Binding-site contacts:
Ligand atom O4 contacts residue NAG1 of chain 1.JB at 1.6 Å.
Ligand atom O4 contacts residue ALA706 of chain 1.B at 4.0 Å.
Ligand atom C3 contacts residue ASN1074 of chain 1.B at 3.8 Å.
Ligand atom C5 contacts residue NAG1 of chain 1.JB at 3.4 Å.
Ligand atom C4 contacts residue ALA706 of chain 1.B at 4.3 Å (hydrophobic).
Ligand atom C5 contacts residue ALA706 of chain 1.B at 3.6 Å (hydrophobic).
Ligand atom C4 contacts residue ASN1074 of chain 1.B at 4.2 Å.
Ligand atom C2 contacts residue ASN1074 of chain 1.B at 2.5 Å.
Ligand atom N2 contacts residue ASN1074 of chain 1.B at 2.8 Å (h-bond).
Ligand atom O3 contacts residue NAG1 of chain 1.JB at 3.1 Å (h-bond).
Ligand atom C6 contacts residue ALA706 of chain 1.B at 4.0 Å (hydrophobic).
Ligand atom C5 contacts residue ASN1074 of chain 1.B at 3.7 Å.
Ligand atom C4 contacts residue NAG1 of chain 1.JB at 2.4 Å.
Ligand atom O5 contacts residue ASN1074 of chain 1.B at 2.4 Å (h-bond).
Ligand atom C8 contacts residue GLU1072 of chain 1.B at 2.8 Å.
Ligand atom C8 contacts residue LYS1073 of chain 1.B at 3.8 Å.
Ligand atom O6 contacts residue ALA706 of chain 1.B at 4.0 Å.
Ligand atom C3 contacts residue NAG1 of chain 1.JB at 3.6 Å.
Ligand atom O5 contacts residue NAG1 of chain 1.JB at 4.5 Å.
Ligand atom C7 contacts residue GLU1072 of chain 1.B at 4.2 Å.
Ligand atom C8 contacts residue ASN1074 of chain 1.B at 4.1 Å.
Ligand atom C7 contacts residue ASN1074 of chain 1.B at 3.0 Å.
Ligand atom C6 contacts residue NAG1 of chain 1.JB at 3.3 Å.
Ligand atom O7 contacts residue ASN1074 of chain 1.B at 2.8 Å (h-bond).
Ligand atom O6 contacts residue NAG1 of chain 1.JB at 4.3 Å.
Ligand atom C1 contacts residue ASN1074 of chain 1.B at 1.4 Å.

Sequence of chain 1.B:
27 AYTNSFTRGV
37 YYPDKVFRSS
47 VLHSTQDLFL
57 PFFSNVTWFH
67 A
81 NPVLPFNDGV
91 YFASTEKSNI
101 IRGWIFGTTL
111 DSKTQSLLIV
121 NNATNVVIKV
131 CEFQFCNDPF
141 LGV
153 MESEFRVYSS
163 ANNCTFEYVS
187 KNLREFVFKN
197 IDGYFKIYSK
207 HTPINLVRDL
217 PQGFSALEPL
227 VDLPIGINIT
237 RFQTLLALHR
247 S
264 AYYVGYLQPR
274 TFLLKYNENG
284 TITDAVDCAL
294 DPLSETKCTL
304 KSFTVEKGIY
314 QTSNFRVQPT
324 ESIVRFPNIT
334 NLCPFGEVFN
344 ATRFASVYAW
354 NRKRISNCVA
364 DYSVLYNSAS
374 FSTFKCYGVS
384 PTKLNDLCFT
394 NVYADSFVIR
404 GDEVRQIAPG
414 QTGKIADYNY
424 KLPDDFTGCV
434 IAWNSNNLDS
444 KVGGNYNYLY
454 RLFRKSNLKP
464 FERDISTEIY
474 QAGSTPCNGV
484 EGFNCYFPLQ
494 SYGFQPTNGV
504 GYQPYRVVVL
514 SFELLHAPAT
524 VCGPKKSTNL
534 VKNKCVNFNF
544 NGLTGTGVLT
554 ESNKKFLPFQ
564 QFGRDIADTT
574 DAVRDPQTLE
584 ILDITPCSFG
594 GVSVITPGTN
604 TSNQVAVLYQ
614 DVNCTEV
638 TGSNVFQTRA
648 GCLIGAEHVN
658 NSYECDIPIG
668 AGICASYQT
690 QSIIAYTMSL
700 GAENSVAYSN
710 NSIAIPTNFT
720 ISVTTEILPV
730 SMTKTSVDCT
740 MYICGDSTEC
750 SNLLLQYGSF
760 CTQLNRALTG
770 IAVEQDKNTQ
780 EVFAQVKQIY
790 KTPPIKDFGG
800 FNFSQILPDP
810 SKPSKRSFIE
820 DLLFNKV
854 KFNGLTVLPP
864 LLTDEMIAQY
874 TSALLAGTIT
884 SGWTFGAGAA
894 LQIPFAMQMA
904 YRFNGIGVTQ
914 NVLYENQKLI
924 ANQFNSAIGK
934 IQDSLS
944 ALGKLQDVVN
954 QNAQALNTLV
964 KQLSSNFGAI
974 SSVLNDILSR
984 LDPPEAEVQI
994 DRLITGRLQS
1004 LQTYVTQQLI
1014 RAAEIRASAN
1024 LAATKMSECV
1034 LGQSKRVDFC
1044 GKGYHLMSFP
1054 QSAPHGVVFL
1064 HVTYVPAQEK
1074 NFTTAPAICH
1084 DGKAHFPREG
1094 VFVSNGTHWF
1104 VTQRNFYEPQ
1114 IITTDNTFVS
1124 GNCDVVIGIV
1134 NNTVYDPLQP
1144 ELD

The protein below binds the small molecule below.
Small molecule (SMILES): CC(=O)N[C@@H]1[C@@H](O)[C@H](O)[C@@H](CO)O[C@H]1O